Sequence of chain 1.C:
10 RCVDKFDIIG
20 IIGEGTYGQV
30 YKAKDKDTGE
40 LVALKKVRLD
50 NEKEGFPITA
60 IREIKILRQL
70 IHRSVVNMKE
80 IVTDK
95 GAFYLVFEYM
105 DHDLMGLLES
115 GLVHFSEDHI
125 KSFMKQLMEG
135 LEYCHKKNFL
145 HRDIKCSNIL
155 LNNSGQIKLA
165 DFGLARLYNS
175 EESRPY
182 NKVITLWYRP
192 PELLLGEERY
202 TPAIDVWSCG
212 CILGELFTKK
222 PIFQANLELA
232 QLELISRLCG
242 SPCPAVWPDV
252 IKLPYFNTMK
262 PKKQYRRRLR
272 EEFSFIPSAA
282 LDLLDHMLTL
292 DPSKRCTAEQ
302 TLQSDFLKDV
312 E

A small-molecule ligand and the protein it binds are described below.
Small molecule (SMILES): CC(=O)N(c1ccc(-c2cnn(C)c2)cc1)C1CCC(Nc2ncc3ccccc3n2)CC1

Binding-site contacts:
Ligand atom N32 contacts residue ILE20 of chain 1.C at 3.6 Å.
Ligand atom C30 contacts residue GLY22 of chain 1.C at 3.7 Å.
Ligand atom N15 contacts residue TYR103 of chain 1.C at 4.0 Å.
Ligand atom C28 contacts residue ILE21 of chain 1.C at 3.5 Å (hydrophobic).
Ligand atom C17 contacts residue ALA42 of chain 1.C at 3.7 Å (hydrophobic).
Ligand atom O3 contacts residue HIS106 of chain 1.C at 3.9 Å.
Ligand atom C27 contacts residue ILE21 of chain 1.C at 3.7 Å (hydrophobic).
Ligand atom C31 contacts residue GLY22 of chain 1.C at 3.9 Å.
Ligand atom N15 contacts residue MET104 of chain 1.C at 3.1 Å (h-bond).
Ligand atom C22 contacts residue LEU154 of chain 1.C at 3.7 Å (hydrophobic).
Ligand atom N13 contacts residue TYR103 of chain 1.C at 3.8 Å.
Ligand atom C16 contacts residue LEU154 of chain 1.C at 3.5 Å (hydrophobic).
Ligand atom C28 contacts residue GLY22 of chain 1.C at 3.9 Å.
Ligand atom C14 contacts residue ILE21 of chain 1.C at 3.9 Å (hydrophobic).
Ligand atom C16 contacts residue ALA42 of chain 1.C at 3.9 Å (hydrophobic).
Ligand atom C7 contacts residue ASP107 of chain 1.C at 3.8 Å.
Ligand atom C9 contacts residue MET104 of chain 1.C at 3.6 Å (hydrophobic).
Ligand atom C16 contacts residue GLU102 of chain 1.C at 3.6 Å.
Ligand atom C22 contacts residue ALA42 of chain 1.C at 3.9 Å (hydrophobic).
Ligand atom N15 contacts residue LEU154 of chain 1.C at 3.9 Å.
Ligand atom C11 contacts residue MET104 of chain 1.C at 3.4 Å (hydrophobic).
Ligand atom C18 contacts residue VAL75 of chain 1.C at 3.7 Å (hydrophobic).
Ligand atom C29 contacts residue ILE21 of chain 1.C at 3.6 Å (hydrophobic).
Ligand atom N13 contacts residue MET104 of chain 1.C at 2.9 Å (h-bond).
Ligand atom C14 contacts residue MET104 of chain 1.C at 3.7 Å (hydrophobic).
Ligand atom C18 contacts residue PHE101 of chain 1.C at 3.7 Å (hydrophobic).
Ligand atom N13 contacts residue ILE21 of chain 1.C at 3.5 Å.
Ligand atom C19 contacts residue VAL75 of chain 1.C at 3.8 Å (hydrophobic).
Ligand atom C8 contacts residue ASP107 of chain 1.C at 3.9 Å.
Ligand atom C18 contacts residue LEU154 of chain 1.C at 3.6 Å (hydrophobic).
Ligand atom C19 contacts residue PHE101 of chain 1.C at 3.6 Å (hydrophobic).
Ligand atom C34 contacts residue GLU23 of chain 1.C at 3.7 Å.
Ligand atom C9 contacts residue ILE21 of chain 1.C at 3.7 Å (hydrophobic).
Ligand atom C11 contacts residue ASP105 of chain 1.C at 3.6 Å.
Ligand atom C11 contacts residue TYR103 of chain 1.C at 3.9 Å (hydrophobic).
Ligand atom C31 contacts residue ILE20 of chain 1.C at 3.4 Å (hydrophobic).
Ligand atom O3 contacts residue ASP107 of chain 1.C at 3.4 Å (salt-bridge).
Ligand atom C27 contacts residue GLY22 of chain 1.C at 3.9 Å.
Ligand atom C17 contacts residue LEU154 of chain 1.C at 3.3 Å (hydrophobic).
Ligand atom C16 contacts residue MET104 of chain 1.C at 3.6 Å (hydrophobic).